A small-molecule ligand and the protein it binds are described below.
Small molecule (SMILES): Nc1ncnc2c1ncn2[C@@H]1O[C@H](CO[P](=O)(O)O[P](N)(=O)O)[C@@H](O)[C@H]1O

Binding-site contacts:
Ligand atom N7 contacts residue ARG277 of chain 1.A at 3.6 Å.
Ligand atom O2' contacts residue LYS276 of chain 1.A at 2.8 Å (salt-bridge).
Ligand atom N6 contacts residue ARG347 of chain 1.A at 3.3 Å.
Ligand atom C4 contacts residue GLY344 of chain 1.A at 3.3 Å.
Ligand atom C2' contacts residue GLU273 of chain 1.A at 3.5 Å.
Ligand atom O1B contacts residue PO41 of chain 1.I at 3.4 Å (h-bond).
Ligand atom O3A contacts residue THR17 of chain 1.A at 3.2 Å (h-bond).
Ligand atom C4' contacts residue GLY206 of chain 1.A at 3.5 Å.
Ligand atom O2' contacts residue GOL1 of chain 1.G at 3.3 Å (h-bond).
Ligand atom O1A contacts residue ASP371 of chain 1.A at 3.5 Å.
Ligand atom O4' contacts residue SER345 of chain 1.A at 3.5 Å (h-bond).
Ligand atom O3' contacts residue GLY234 of chain 1.A at 3.4 Å.
Ligand atom N3B contacts residue TYR18 of chain 1.A at 2.7 Å (h-bond).
Ligand atom C2 contacts residue SER280 of chain 1.A at 3.4 Å.
Ligand atom O3' contacts residue GLY206 of chain 1.A at 3.4 Å.
Ligand atom N7 contacts residue ARG347 of chain 1.A at 3.4 Å (salt-bridge).
Ligand atom O2B contacts residue GLY205 of chain 1.A at 3.5 Å.
Ligand atom C8 contacts residue ARG277 of chain 1.A at 3.6 Å.
Ligand atom O1A contacts residue GLY343 of chain 1.A at 3.2 Å.
Ligand atom PB contacts residue THR17 of chain 1.A at 3.2 Å.
Ligand atom C3' contacts residue GOL1 of chain 1.G at 3.3 Å.
Ligand atom O2B contacts residue GLY206 of chain 1.A at 2.8 Å (h-bond).
Ligand atom O5' contacts residue GLY344 of chain 1.A at 3.3 Å (h-bond).
Ligand atom O3' contacts residue GOL1 of chain 1.G at 2.5 Å (h-bond).
Ligand atom C5' contacts residue TYR18 of chain 1.A at 3.6 Å (hydrophobic).
Ligand atom O2A contacts residue TYR18 of chain 1.A at 3.4 Å.
Ligand atom N1 contacts residue SER280 of chain 1.A at 2.7 Å (h-bond).
Ligand atom O5' contacts residue GLY206 of chain 1.A at 3.6 Å.
Ligand atom N3B contacts residue THR17 of chain 1.A at 2.8 Å (h-bond).
Ligand atom O2' contacts residue GLU273 of chain 1.A at 2.9 Å (salt-bridge).
Ligand atom O2B contacts residue THR17 of chain 1.A at 2.8 Å (h-bond).
Ligand atom C5 contacts residue GLY344 of chain 1.A at 3.5 Å.
Ligand atom PA contacts residue GLY344 of chain 1.A at 3.6 Å.
Ligand atom O4' contacts residue GLY344 of chain 1.A at 3.2 Å.
Ligand atom O2A contacts residue ASP371 of chain 1.A at 3.3 Å.
Ligand atom N3B contacts residue GLY15 of chain 1.A at 3.3 Å.
Ligand atom N9 contacts residue GLY344 of chain 1.A at 3.4 Å (h-bond).
Ligand atom N3B contacts residue THR16 of chain 1.A at 3.0 Å (h-bond).
Ligand atom O1A contacts residue GLY344 of chain 1.A at 2.9 Å (h-bond).
Ligand atom O3' contacts residue LYS276 of chain 1.A at 3.4 Å (salt-bridge).

Sequence of chain 1.A:
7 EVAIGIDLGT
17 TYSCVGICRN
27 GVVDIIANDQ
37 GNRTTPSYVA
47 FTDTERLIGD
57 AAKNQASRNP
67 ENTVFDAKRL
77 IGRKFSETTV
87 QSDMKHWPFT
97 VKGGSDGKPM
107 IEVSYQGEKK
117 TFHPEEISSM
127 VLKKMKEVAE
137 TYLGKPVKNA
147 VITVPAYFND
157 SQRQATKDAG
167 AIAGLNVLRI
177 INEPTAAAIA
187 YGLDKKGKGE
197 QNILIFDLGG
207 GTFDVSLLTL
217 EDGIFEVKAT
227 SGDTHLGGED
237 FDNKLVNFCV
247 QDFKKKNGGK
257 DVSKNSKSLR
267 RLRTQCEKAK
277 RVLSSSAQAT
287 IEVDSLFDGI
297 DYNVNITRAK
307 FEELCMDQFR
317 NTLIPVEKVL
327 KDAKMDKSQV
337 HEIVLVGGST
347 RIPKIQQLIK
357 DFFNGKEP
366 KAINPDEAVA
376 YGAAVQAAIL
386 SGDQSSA